Sequence of chain 1.E:
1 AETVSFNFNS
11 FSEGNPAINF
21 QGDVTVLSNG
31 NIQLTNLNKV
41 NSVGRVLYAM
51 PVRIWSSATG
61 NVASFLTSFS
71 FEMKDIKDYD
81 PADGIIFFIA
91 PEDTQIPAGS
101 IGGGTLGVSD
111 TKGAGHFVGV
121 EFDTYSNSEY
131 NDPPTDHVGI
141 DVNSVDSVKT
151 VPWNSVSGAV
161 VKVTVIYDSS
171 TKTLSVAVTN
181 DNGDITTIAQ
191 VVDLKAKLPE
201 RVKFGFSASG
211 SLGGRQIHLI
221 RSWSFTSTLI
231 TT

This protein binds this small molecule.
Small molecule (SMILES): OC[C@H]1O[C@@H](O[C@H]2[C@H](O)[C@@H](O)[C@@H](O)O[C@@H]2CO)[C@H](O)[C@@H](O)[C@H]1O

Binding-site contacts:
Ligand atom C3 contacts residue GLY213 of chain 1.E at 4.0 Å.
Ligand atom O3 contacts residue TYR125 of chain 1.E at 4.0 Å.
Ligand atom O4 contacts residue GLY214 of chain 1.E at 4.1 Å.
Ligand atom O3 contacts residue GLY103 of chain 1.E at 3.5 Å.
Ligand atom C6 contacts residue GLY214 of chain 1.E at 3.7 Å.
Ligand atom C3 contacts residue LEU212 of chain 1.E at 4.1 Å (hydrophobic).
Ligand atom O6 contacts residue ASP80 of chain 1.E at 3.0 Å (salt-bridge).
Ligand atom O3 contacts residue GLY213 of chain 1.E at 2.8 Å (h-bond).
Ligand atom O4 contacts residue ASP83 of chain 1.E at 2.6 Å (salt-bridge).
Ligand atom O3 contacts residue GLY214 of chain 1.E at 4.0 Å.
Ligand atom C5 contacts residue SER211 of chain 1.E at 3.7 Å.
Ligand atom O3 contacts residue ASN127 of chain 1.E at 3.0 Å (h-bond).
Ligand atom C3 contacts residue ASN127 of chain 1.E at 3.5 Å.
Ligand atom O2 contacts residue LEU212 of chain 1.E at 3.4 Å.
Ligand atom C4 contacts residue TYR125 of chain 1.E at 3.8 Å (hydrophobic).
Ligand atom C3 contacts residue TYR125 of chain 1.E at 3.6 Å (hydrophobic).
Ligand atom C6 contacts residue SER211 of chain 1.E at 4.2 Å.
Ligand atom C3 contacts residue ASP83 of chain 1.E at 3.6 Å.
Ligand atom C1 contacts residue SER211 of chain 1.E at 3.7 Å.
Ligand atom C2 contacts residue SER211 of chain 1.E at 3.9 Å.
Ligand atom C4 contacts residue ALA82 of chain 1.E at 4.1 Å (hydrophobic).
Ligand atom C4 contacts residue ASP83 of chain 1.E at 3.5 Å.
Ligand atom C4 contacts residue SER211 of chain 1.E at 3.6 Å.
Ligand atom O6 contacts residue TYR125 of chain 1.E at 3.4 Å.
Ligand atom O3 contacts residue LEU212 of chain 1.E at 3.1 Å (h-bond).
Ligand atom C5 contacts residue TYR125 of chain 1.E at 3.5 Å (hydrophobic).
Ligand atom O3 contacts residue ASP83 of chain 1.E at 2.7 Å (salt-bridge).
Ligand atom O3 contacts residue SER211 of chain 1.E at 2.9 Å (h-bond).
Ligand atom O4 contacts residue SER211 of chain 1.E at 3.6 Å.
Ligand atom O4 contacts residue ALA82 of chain 1.E at 3.9 Å.
Ligand atom C6 contacts residue TYR125 of chain 1.E at 3.5 Å (hydrophobic).
Ligand atom O3 contacts residue GLY104 of chain 1.E at 3.2 Å (h-bond).
Ligand atom O4 contacts residue SER211 of chain 1.E at 2.6 Å (h-bond).
Ligand atom O2 contacts residue ASN127 of chain 1.E at 3.9 Å.
Ligand atom C3 contacts residue SER211 of chain 1.E at 4.1 Å.
Ligand atom C3 contacts residue SER211 of chain 1.E at 4.3 Å.
Ligand atom C6 contacts residue ASP80 of chain 1.E at 3.9 Å.
Ligand atom O5 contacts residue SER211 of chain 1.E at 3.0 Å (h-bond).
Ligand atom O2 contacts residue GLY213 of chain 1.E at 3.7 Å.
Ligand atom C2 contacts residue GLY213 of chain 1.E at 4.1 Å.